Binding-site contacts:
Ligand atom C18 contacts residue HIS81 of chain 1.B at 3.4 Å.
Ligand atom C01 contacts residue ILE27 of chain 1.B at 3.5 Å (hydrophobic).
Ligand atom C18 contacts residue ILE10 of chain 1.B at 4.0 Å (hydrophobic).
Ligand atom C17 contacts residue HIS81 of chain 1.B at 3.7 Å.
Ligand atom O20 contacts residue ILE76 of chain 1.B at 3.6 Å.
Ligand atom C11 contacts residue LEU95 of chain 1.B at 3.7 Å (hydrophobic).
Ligand atom O19 contacts residue HIS8 of chain 1.B at 4.1 Å.
Ligand atom C04 contacts residue LEU12 of chain 1.B at 3.9 Å (hydrophobic).
Ligand atom O20 contacts residue ILE10 of chain 1.B at 3.9 Å.
Ligand atom C05 contacts residue PHE26 of chain 1.B at 3.6 Å (hydrophobic).
Ligand atom O20 contacts residue TYR75 of chain 1.B at 3.9 Å.
Ligand atom C01 contacts residue TRP45 of chain 1.B at 3.8 Å (hydrophobic).
Ligand atom C03 contacts residue PHE26 of chain 1.B at 3.5 Å (hydrophobic).
Ligand atom C18 contacts residue HIS8 of chain 1.B at 3.8 Å.
Ligand atom C02 contacts residue PHE26 of chain 1.B at 3.8 Å (hydrophobic).
Ligand atom C10 contacts residue HIS81 of chain 1.B at 3.8 Å.
Ligand atom C12 contacts residue LEU95 of chain 1.B at 3.8 Å (hydrophobic).
Ligand atom C09 contacts residue HIS81 of chain 1.B at 3.5 Å.
Ligand atom C18 contacts residue TYR75 of chain 1.B at 3.7 Å (hydrophobic).
Ligand atom C09 contacts residue TRP92 of chain 1.B at 4.0 Å (hydrophobic).
Ligand atom O20 contacts residue ILE97 of chain 1.B at 3.6 Å.
Ligand atom C06 contacts residue ILE10 of chain 1.B at 4.0 Å (hydrophobic).
Ligand atom C11 contacts residue TRP92 of chain 1.B at 4.0 Å (hydrophobic).
Ligand atom C07 contacts residue PHE84 of chain 1.B at 3.9 Å (hydrophobic).
Ligand atom C06 contacts residue PHE26 of chain 1.B at 4.0 Å (hydrophobic).
Ligand atom O16 contacts residue ILE76 of chain 1.B at 3.2 Å.
Ligand atom C05 contacts residue TYR30 of chain 1.B at 3.9 Å (hydrophobic).
Ligand atom O16 contacts residue ILE97 of chain 1.B at 3.7 Å.
Ligand atom O19 contacts residue HIS81 of chain 1.B at 2.8 Å (h-bond).
Ligand atom C06 contacts residue LEU12 of chain 1.B at 4.0 Å (hydrophobic).
Ligand atom C18 contacts residue ILE76 of chain 1.B at 4.0 Å (hydrophobic).
Ligand atom O20 contacts residue HIS8 of chain 1.B at 2.7 Å (h-bond).
Ligand atom C04 contacts residue PHE26 of chain 1.B at 3.5 Å (hydrophobic).
Ligand atom C04 contacts residue VAL62 of chain 1.B at 4.0 Å (hydrophobic).
Ligand atom O19 contacts residue ILE10 of chain 1.B at 3.8 Å.
Ligand atom C15 contacts residue ILE97 of chain 1.B at 4.0 Å (hydrophobic).
Ligand atom C08 contacts residue TRP92 of chain 1.B at 4.0 Å (hydrophobic).
Ligand atom C02 contacts residue ILE27 of chain 1.B at 3.9 Å (hydrophobic).
Ligand atom C15 contacts residue ILE76 of chain 1.B at 4.0 Å (hydrophobic).
Ligand atom O19 contacts residue TYR75 of chain 1.B at 2.6 Å (h-bond).

Sequence of chain 1.B:
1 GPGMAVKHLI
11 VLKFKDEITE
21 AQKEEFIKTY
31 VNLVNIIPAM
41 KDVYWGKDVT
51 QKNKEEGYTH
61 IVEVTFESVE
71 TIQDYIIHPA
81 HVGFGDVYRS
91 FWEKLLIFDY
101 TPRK

This protein binds this small molecule.
Small molecule (SMILES): CCCCCCCCCc1cc(O)cc(O)c1C(=O)O